A protein and the small-molecule ligand that binds it are described below.
Small molecule (SMILES): CC(=O)N[C@H]1[C@H](O[C@H]2[C@H](O)[C@@H](NC(C)=O)CO[C@@H]2CO)O[C@H](CO)[C@@H](O)[C@@H]1O

Binding-site contacts:
Ligand atom C3 contacts residue THR1087 of chain 1.A at 3.5 Å.
Ligand atom N2 contacts residue ASN1085 of chain 1.A at 2.9 Å (h-bond).
Ligand atom O7 contacts residue ASN1085 of chain 1.A at 3.5 Å (h-bond).
Ligand atom O6 contacts residue PHE1090 of chain 1.A at 4.1 Å.
Ligand atom C4 contacts residue ASN1085 of chain 1.A at 4.2 Å.
Ligand atom O5 contacts residue PHE1090 of chain 1.A at 3.9 Å.
Ligand atom C7 contacts residue ASN1085 of chain 1.A at 3.4 Å.
Ligand atom C8 contacts residue ASN1085 of chain 1.A at 4.1 Å.
Ligand atom C5 contacts residue ASN1085 of chain 1.A at 3.7 Å.
Ligand atom O7 contacts residue HIS1088 of chain 1.A at 3.1 Å.
Ligand atom C5 contacts residue HIS1088 of chain 1.A at 3.4 Å.
Ligand atom C1 contacts residue THR1087 of chain 1.A at 3.4 Å.
Ligand atom C1 contacts residue ASN1085 of chain 1.A at 1.4 Å.
Ligand atom C5 contacts residue THR1087 of chain 1.A at 4.2 Å.
Ligand atom C2 contacts residue ASN1085 of chain 1.A at 2.4 Å.
Ligand atom C6 contacts residue PHE1090 of chain 1.A at 3.5 Å (hydrophobic).
Ligand atom C3 contacts residue ASN1085 of chain 1.A at 3.8 Å.
Ligand atom O4 contacts residue HIS1088 of chain 1.A at 3.6 Å.
Ligand atom N2 contacts residue THR1087 of chain 1.A at 3.4 Å (h-bond).
Ligand atom C2 contacts residue THR1087 of chain 1.A at 3.6 Å.
Ligand atom C6 contacts residue HIS1088 of chain 1.A at 4.3 Å.
Ligand atom C8 contacts residue THR1087 of chain 1.A at 4.0 Å.
Ligand atom O5 contacts residue HIS1088 of chain 1.A at 4.1 Å.
Ligand atom O5 contacts residue ASN1085 of chain 1.A at 2.4 Å (h-bond).
Ligand atom C4 contacts residue HIS1088 of chain 1.A at 4.0 Å.
Ligand atom C8 contacts residue HIS1088 of chain 1.A at 4.0 Å.
Ligand atom C5 contacts residue PHE1090 of chain 1.A at 4.1 Å (hydrophobic).
Ligand atom C1 contacts residue HIS1088 of chain 1.A at 4.0 Å.
Ligand atom C4 contacts residue THR1087 of chain 1.A at 4.4 Å.
Ligand atom O6 contacts residue HIS1088 of chain 1.A at 4.2 Å.
Ligand atom C7 contacts residue HIS1088 of chain 1.A at 3.9 Å.
Ligand atom C3 contacts residue HIS1088 of chain 1.A at 3.9 Å.
Ligand atom O3 contacts residue THR1087 of chain 1.A at 4.5 Å.
Ligand atom O5 contacts residue THR1087 of chain 1.A at 4.3 Å.
Ligand atom C7 contacts residue THR1087 of chain 1.A at 4.4 Å.

Sequence of chain 1.A:
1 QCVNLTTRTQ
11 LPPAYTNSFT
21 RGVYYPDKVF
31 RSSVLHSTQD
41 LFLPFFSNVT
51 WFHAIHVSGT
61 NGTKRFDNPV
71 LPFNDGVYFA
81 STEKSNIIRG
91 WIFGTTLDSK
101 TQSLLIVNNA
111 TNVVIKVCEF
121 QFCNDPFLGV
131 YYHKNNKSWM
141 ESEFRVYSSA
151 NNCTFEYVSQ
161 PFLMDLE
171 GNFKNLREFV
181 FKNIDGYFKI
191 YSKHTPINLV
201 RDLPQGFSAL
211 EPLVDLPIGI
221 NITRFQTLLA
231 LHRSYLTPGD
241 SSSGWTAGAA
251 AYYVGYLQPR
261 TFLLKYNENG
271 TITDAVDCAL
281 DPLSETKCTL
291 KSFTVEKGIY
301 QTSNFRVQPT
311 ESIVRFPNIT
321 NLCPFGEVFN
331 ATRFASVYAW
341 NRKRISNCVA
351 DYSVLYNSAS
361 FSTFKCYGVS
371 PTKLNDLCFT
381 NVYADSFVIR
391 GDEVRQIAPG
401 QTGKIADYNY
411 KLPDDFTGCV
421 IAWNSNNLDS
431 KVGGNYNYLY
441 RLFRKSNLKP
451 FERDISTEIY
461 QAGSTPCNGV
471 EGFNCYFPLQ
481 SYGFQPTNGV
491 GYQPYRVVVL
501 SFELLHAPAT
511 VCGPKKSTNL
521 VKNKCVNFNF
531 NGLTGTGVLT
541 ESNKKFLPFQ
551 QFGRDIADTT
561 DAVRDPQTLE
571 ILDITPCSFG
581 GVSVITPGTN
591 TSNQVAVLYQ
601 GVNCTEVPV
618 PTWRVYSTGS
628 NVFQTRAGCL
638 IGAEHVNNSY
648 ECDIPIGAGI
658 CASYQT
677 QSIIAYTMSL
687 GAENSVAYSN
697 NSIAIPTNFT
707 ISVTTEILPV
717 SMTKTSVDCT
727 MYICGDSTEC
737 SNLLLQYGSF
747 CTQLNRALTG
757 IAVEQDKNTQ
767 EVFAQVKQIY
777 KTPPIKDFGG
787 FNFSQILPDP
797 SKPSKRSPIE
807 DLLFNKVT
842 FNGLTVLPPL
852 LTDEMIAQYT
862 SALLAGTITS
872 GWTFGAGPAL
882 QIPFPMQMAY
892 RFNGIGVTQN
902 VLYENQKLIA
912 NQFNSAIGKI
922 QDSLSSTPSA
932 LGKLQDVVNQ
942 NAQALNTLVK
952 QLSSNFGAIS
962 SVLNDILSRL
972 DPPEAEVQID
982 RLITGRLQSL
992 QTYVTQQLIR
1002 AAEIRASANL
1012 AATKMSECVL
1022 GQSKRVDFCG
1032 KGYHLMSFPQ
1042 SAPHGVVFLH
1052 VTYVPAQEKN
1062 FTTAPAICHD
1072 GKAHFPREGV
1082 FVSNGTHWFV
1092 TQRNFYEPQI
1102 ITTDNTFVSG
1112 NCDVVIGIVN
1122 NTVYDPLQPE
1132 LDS